Sequence of chain 1.C:
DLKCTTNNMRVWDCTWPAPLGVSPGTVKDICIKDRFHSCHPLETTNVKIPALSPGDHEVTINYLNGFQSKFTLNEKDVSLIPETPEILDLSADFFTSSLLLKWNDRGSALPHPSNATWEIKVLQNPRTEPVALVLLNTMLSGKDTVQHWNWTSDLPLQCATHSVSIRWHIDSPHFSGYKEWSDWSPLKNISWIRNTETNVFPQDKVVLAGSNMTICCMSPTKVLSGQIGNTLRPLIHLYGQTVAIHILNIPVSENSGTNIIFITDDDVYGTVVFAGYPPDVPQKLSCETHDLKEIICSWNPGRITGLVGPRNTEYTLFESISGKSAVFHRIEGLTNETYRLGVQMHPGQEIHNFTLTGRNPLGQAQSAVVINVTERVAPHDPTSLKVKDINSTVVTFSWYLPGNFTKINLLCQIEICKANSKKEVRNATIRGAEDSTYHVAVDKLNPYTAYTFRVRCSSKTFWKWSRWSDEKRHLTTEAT

The protein below binds the small molecule below.
Small molecule (SMILES): CC(=O)N[C@H]1[C@H](O[C@H]2[C@H](O)[C@@H](NC(C)=O)CO[C@@H]2CO[C@@H]2O[C@@H](C)[C@@H](O)[C@@H](O)[C@@H]2O)O[C@H](CO)[C@@H](O)[C@@H]1O

Binding-site contacts:
Ligand atom C4 contacts residue ASN344 of chain 1.C at 4.4 Å.
Ligand atom O7 contacts residue GLY310 of chain 1.C at 3.9 Å.
Ligand atom N2 contacts residue ASN344 of chain 1.C at 3.1 Å (h-bond).
Ligand atom C2 contacts residue ASN344 of chain 1.C at 2.8 Å.
Ligand atom O5 contacts residue ASN344 of chain 1.C at 2.4 Å (h-bond).
Ligand atom C3 contacts residue ASN344 of chain 1.C at 4.0 Å.
Ligand atom C1 contacts residue ASN344 of chain 1.C at 1.5 Å.
Ligand atom C7 contacts residue ASN344 of chain 1.C at 3.6 Å.
Ligand atom C6 contacts residue ASN344 of chain 1.C at 4.2 Å.
Ligand atom O7 contacts residue ASN344 of chain 1.C at 3.2 Å (h-bond).
Ligand atom C5 contacts residue ASN344 of chain 1.C at 3.4 Å.